The protein below binds the small molecule below.
Small molecule (SMILES): CC(=O)N[C@@H]1[C@@H](O)[C@H](O)[C@@H](CO)O[C@H]1O

Sequence of chain 1.B:
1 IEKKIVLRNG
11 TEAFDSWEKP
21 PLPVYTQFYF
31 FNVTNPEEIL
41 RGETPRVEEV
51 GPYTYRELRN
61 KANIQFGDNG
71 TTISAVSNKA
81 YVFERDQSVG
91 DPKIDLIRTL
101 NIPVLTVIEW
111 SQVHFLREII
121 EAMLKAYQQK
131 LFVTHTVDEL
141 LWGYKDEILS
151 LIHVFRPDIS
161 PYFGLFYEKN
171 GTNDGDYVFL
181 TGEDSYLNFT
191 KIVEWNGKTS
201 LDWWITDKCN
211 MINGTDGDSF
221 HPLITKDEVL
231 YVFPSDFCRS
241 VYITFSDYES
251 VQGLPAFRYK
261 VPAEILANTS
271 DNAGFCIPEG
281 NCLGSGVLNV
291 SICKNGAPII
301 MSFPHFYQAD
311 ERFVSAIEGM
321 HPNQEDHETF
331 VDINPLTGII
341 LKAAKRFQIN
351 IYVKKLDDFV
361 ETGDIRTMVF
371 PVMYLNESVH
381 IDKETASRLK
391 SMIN

Binding-site contacts:
Ligand atom O7 contacts residue ASN188 of chain 1.B at 3.9 Å.
Ligand atom O5 contacts residue ASP184 of chain 1.B at 3.2 Å (salt-bridge).
Ligand atom N2 contacts residue ASN188 of chain 1.B at 3.3 Å (h-bond).
Ligand atom C1 contacts residue LEU180 of chain 1.B at 4.0 Å (hydrophobic).
Ligand atom C5 contacts residue ASP184 of chain 1.B at 4.4 Å.
Ligand atom C1 contacts residue ASN188 of chain 1.B at 1.4 Å.
Ligand atom O5 contacts residue SER185 of chain 1.B at 4.1 Å.
Ligand atom C5 contacts residue SER185 of chain 1.B at 4.0 Å.
Ligand atom C2 contacts residue ASP184 of chain 1.B at 4.2 Å.
Ligand atom O7 contacts residue LYS191 of chain 1.B at 4.2 Å.
Ligand atom N2 contacts residue LEU180 of chain 1.B at 3.7 Å.
Ligand atom C2 contacts residue LEU180 of chain 1.B at 4.5 Å (hydrophobic).
Ligand atom C2 contacts residue ASN188 of chain 1.B at 2.3 Å.
Ligand atom N2 contacts residue ASP184 of chain 1.B at 4.0 Å.
Ligand atom C8 contacts residue LEU180 of chain 1.B at 3.8 Å (hydrophobic).
Ligand atom C5 contacts residue ASN188 of chain 1.B at 3.1 Å.
Ligand atom C7 contacts residue ASN188 of chain 1.B at 3.9 Å.
Ligand atom O3 contacts residue ASN188 of chain 1.B at 4.5 Å.
Ligand atom C6 contacts residue SER185 of chain 1.B at 3.5 Å.
Ligand atom O5 contacts residue ASN188 of chain 1.B at 2.5 Å (h-bond).
Ligand atom O6 contacts residue ASN188 of chain 1.B at 2.9 Å (h-bond).
Ligand atom C7 contacts residue LEU180 of chain 1.B at 3.9 Å (hydrophobic).
Ligand atom C3 contacts residue ASN188 of chain 1.B at 3.5 Å.
Ligand atom C6 contacts residue ASN188 of chain 1.B at 3.0 Å.
Ligand atom C1 contacts residue ASP184 of chain 1.B at 3.4 Å.
Ligand atom C4 contacts residue ASN188 of chain 1.B at 3.5 Å.